Sequence of chain 1.C:
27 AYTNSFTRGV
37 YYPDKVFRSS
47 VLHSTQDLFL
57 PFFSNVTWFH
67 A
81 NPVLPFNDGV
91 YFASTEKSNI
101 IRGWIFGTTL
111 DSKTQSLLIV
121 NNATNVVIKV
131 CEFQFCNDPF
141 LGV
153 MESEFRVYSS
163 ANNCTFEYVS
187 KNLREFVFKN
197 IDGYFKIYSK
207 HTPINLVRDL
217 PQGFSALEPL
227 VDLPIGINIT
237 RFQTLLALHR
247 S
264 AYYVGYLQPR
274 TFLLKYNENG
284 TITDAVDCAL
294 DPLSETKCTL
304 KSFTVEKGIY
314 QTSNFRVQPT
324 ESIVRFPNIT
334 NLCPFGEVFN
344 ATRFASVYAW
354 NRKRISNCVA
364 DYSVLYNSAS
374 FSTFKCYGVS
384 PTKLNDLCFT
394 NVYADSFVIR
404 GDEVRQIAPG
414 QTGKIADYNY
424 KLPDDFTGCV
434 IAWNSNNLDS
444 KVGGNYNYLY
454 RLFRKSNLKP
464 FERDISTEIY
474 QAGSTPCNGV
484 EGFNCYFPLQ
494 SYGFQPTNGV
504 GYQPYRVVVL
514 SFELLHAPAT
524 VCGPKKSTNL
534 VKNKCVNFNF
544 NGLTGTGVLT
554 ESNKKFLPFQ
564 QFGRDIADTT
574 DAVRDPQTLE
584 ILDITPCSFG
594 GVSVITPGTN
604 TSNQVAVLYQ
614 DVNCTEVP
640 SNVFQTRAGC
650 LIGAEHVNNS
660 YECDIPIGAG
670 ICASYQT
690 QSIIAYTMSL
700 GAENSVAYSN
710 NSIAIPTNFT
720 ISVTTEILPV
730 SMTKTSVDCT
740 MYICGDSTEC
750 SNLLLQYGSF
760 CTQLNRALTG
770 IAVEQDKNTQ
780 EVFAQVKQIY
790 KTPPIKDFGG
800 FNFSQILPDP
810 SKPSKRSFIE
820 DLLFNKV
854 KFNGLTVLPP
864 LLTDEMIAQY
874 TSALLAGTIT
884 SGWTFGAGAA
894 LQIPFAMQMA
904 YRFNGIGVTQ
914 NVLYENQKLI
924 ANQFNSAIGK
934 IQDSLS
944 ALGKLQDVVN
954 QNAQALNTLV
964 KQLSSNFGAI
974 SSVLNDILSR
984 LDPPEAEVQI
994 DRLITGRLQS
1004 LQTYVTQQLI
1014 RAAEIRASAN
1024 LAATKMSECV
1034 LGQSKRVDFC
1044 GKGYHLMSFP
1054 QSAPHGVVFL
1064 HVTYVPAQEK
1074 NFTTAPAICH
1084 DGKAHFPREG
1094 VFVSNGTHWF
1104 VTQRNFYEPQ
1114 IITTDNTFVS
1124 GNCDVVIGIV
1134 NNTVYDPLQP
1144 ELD

The protein below binds the small molecule below.
Small molecule (SMILES): CC(=O)N[C@H]1[C@H](O[C@H]2[C@H](O)[C@@H](NC(C)=O)CO[C@@H]2CO)O[C@H](CO)[C@@H](O)[C@@H]1O

Binding-site contacts:
Ligand atom C4 contacts residue ASN343 of chain 1.C at 4.2 Å.
Ligand atom O7 contacts residue GLY339 of chain 1.C at 4.5 Å.
Ligand atom O5 contacts residue ASN343 of chain 1.C at 2.4 Å (h-bond).
Ligand atom C5 contacts residue ASN343 of chain 1.C at 3.7 Å.
Ligand atom O7 contacts residue ASN343 of chain 1.C at 4.2 Å.
Ligand atom C2 contacts residue ASN343 of chain 1.C at 2.4 Å.
Ligand atom C1 contacts residue ASN343 of chain 1.C at 1.4 Å.
Ligand atom C3 contacts residue ASN343 of chain 1.C at 3.7 Å.
Ligand atom C7 contacts residue GLY339 of chain 1.C at 4.5 Å.
Ligand atom C8 contacts residue GLY339 of chain 1.C at 4.1 Å.
Ligand atom N2 contacts residue ASN343 of chain 1.C at 2.8 Å (h-bond).
Ligand atom C8 contacts residue PHE342 of chain 1.C at 4.0 Å (hydrophobic).
Ligand atom C7 contacts residue ASN343 of chain 1.C at 3.8 Å.